The protein below binds the small molecule below.
Small molecule (SMILES): CC(=O)N[C@@H]1[C@@H](O)[C@H](O)[C@@H](CO)O[C@H]1O

Sequence of chain 1.B:
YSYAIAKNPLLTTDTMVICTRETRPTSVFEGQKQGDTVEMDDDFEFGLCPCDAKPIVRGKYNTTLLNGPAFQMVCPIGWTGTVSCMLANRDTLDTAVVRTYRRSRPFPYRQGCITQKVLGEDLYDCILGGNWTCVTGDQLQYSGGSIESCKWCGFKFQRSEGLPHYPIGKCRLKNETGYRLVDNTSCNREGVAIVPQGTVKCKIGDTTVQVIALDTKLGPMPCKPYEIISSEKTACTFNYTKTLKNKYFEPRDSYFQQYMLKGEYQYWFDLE

Binding-site contacts:
Ligand atom C2 contacts residue ASN117 of chain 1.B at 2.5 Å.
Ligand atom C3 contacts residue ASN117 of chain 1.B at 3.7 Å.
Ligand atom C5 contacts residue ASN117 of chain 1.B at 3.3 Å.
Ligand atom O5 contacts residue ASN117 of chain 1.B at 2.4 Å (h-bond).
Ligand atom C1 contacts residue ASN117 of chain 1.B at 1.4 Å.
Ligand atom C6 contacts residue ASN117 of chain 1.B at 3.4 Å.
Ligand atom O7 contacts residue ASN117 of chain 1.B at 4.4 Å.
Ligand atom N2 contacts residue ASN117 of chain 1.B at 3.2 Å (h-bond).
Ligand atom C7 contacts residue ASN117 of chain 1.B at 4.0 Å.
Ligand atom C4 contacts residue ASN117 of chain 1.B at 4.0 Å.